Sequence of chain 2.A:
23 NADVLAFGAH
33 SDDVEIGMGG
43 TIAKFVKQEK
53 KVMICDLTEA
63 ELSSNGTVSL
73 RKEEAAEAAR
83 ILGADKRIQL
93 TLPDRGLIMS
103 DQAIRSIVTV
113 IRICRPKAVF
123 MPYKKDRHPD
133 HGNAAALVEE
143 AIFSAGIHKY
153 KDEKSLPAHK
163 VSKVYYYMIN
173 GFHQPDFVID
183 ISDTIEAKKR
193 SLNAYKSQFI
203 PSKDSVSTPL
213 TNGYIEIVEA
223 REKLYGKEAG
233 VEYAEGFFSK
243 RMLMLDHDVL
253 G

Sequence of chain 1.A:
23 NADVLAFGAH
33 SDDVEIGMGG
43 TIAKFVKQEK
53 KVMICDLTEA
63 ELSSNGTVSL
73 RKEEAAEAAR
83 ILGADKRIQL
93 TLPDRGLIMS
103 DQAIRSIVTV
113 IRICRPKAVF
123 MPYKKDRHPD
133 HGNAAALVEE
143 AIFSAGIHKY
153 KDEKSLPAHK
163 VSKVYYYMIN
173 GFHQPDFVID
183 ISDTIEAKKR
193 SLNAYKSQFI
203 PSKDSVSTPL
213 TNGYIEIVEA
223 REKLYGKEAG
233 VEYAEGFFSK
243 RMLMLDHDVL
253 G

The protein below binds the small molecule below.
Small molecule (SMILES): O=C(O)C[C@H](O[C@H]1O[C@H](CO)[C@@H](O)[C@H](O)[C@H]1NC(=O)NO)C(=O)O

Binding-site contacts:
Ligand atom N8 contacts residue ASP35 of chain 2.A at 3.5 Å (salt-bridge).
Ligand atom O6 contacts residue ARG97 of chain 2.A at 3.4 Å.
Ligand atom C10 contacts residue SER66 of chain 2.A at 3.3 Å.
Ligand atom C7 contacts residue ASP35 of chain 2.A at 3.6 Å.
Ligand atom C4 contacts residue SER65 of chain 2.A at 3.5 Å.
Ligand atom O16 contacts residue ARG129 of chain 2.A at 2.9 Å (salt-bridge).
Ligand atom O13 contacts residue ILE149 of chain 1.A at 3.7 Å.
Ligand atom O7 contacts residue ASP35 of chain 2.A at 3.2 Å (salt-bridge).
Ligand atom O3 contacts residue SER65 of chain 2.A at 3.2 Å (h-bond).
Ligand atom C1 contacts residue HIS130 of chain 2.A at 3.6 Å.
Ligand atom O7 contacts residue HIS133 of chain 2.A at 3.1 Å (h-bond).
Ligand atom O4 contacts residue ASP96 of chain 2.A at 2.6 Å (salt-bridge).
Ligand atom O13 contacts residue SER66 of chain 2.A at 2.5 Å (h-bond).
Ligand atom C4 contacts residue ASP96 of chain 2.A at 3.5 Å.
Ligand atom O3 contacts residue ARG73 of chain 2.A at 2.9 Å (salt-bridge).
Ligand atom O16 contacts residue PHE145 of chain 1.A at 3.5 Å.
Ligand atom O2 contacts residue ASP34 of chain 2.A at 2.9 Å (salt-bridge).
Ligand atom O2 contacts residue ASP35 of chain 2.A at 2.8 Å (salt-bridge).
Ligand atom O2 contacts residue ILE38 of chain 2.A at 3.4 Å.
Ligand atom C12 contacts residue ARG129 of chain 2.A at 3.6 Å.
Ligand atom O2 contacts residue ZN1 of chain 2.C at 3.2 Å.
Ligand atom O5 contacts residue HIS130 of chain 2.A at 3.0 Å (h-bond).
Ligand atom C7 contacts residue ZN1 of chain 2.C at 2.9 Å.
Ligand atom O6 contacts residue HIS130 of chain 2.A at 3.0 Å (h-bond).
Ligand atom O7 contacts residue HIS32 of chain 2.A at 3.2 Å (h-bond).
Ligand atom C3 contacts residue SER65 of chain 2.A at 3.2 Å.
Ligand atom O3 contacts residue HIS32 of chain 2.A at 3.2 Å.
Ligand atom O4 contacts residue SER65 of chain 2.A at 2.7 Å (h-bond).
Ligand atom N8 contacts residue ZN1 of chain 2.C at 3.5 Å.
Ligand atom O4 contacts residue ALA62 of chain 2.A at 3.7 Å.
Ligand atom O15 contacts residue LEU212 of chain 2.A at 3.6 Å.
Ligand atom O14 contacts residue SER66 of chain 2.A at 2.8 Å (h-bond).
Ligand atom O15 contacts residue ARG129 of chain 2.A at 2.9 Å (salt-bridge).
Ligand atom N8 contacts residue ASP34 of chain 2.A at 2.8 Å (salt-bridge).
Ligand atom O14 contacts residue SER65 of chain 2.A at 3.5 Å.
Ligand atom O2 contacts residue ILE171 of chain 2.A at 3.7 Å.
Ligand atom O6 contacts residue ASP96 of chain 2.A at 2.6 Å (salt-bridge).
Ligand atom O4 contacts residue LEU64 of chain 2.A at 3.7 Å.
Ligand atom C6 contacts residue ASP96 of chain 2.A at 3.5 Å.
Ligand atom O7 contacts residue ZN1 of chain 2.C at 2.0 Å.